Sequence of chain 1.B:
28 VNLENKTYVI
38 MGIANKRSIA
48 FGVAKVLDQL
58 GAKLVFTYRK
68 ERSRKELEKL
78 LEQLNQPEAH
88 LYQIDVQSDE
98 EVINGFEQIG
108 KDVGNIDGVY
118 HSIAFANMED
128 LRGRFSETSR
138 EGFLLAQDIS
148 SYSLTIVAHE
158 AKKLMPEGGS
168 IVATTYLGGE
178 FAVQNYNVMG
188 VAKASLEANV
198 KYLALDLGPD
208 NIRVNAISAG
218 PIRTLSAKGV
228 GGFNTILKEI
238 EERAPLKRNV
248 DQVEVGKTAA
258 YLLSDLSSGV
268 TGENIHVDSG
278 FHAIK

Binding-site contacts:
Ligand atom C contacts residue GLY229 of chain 1.B at 4.3 Å.
Ligand atom OE2 contacts residue PHE230 of chain 1.B at 4.3 Å.
Ligand atom OXT contacts residue ARG129 of chain 1.B at 2.6 Å (salt-bridge).
Ligand atom CB contacts residue GLY228 of chain 1.B at 4.3 Å.
Ligand atom CA contacts residue GLY229 of chain 1.B at 3.9 Å.
Ligand atom OE2 contacts residue ASN231 of chain 1.B at 3.9 Å.
Ligand atom CA contacts residue ARG129 of chain 1.B at 4.2 Å.
Ligand atom C contacts residue GLY228 of chain 1.B at 4.4 Å.
Ligand atom OE2 contacts residue THR232 of chain 1.B at 3.0 Å.
Ligand atom OE1 contacts residue PHE230 of chain 1.B at 4.2 Å.
Ligand atom OE2 contacts residue GLY229 of chain 1.B at 3.3 Å.
Ligand atom CD contacts residue GLY229 of chain 1.B at 3.5 Å.
Ligand atom CD contacts residue PHE230 of chain 1.B at 4.3 Å (hydrophobic).
Ligand atom C contacts residue ARG129 of chain 1.B at 3.4 Å.
Ligand atom OXT contacts residue GLY229 of chain 1.B at 4.4 Å.
Ligand atom CB contacts residue GLY229 of chain 1.B at 3.2 Å.
Ligand atom OXT contacts residue GLY228 of chain 1.B at 4.3 Å.
Ligand atom CD contacts residue THR232 of chain 1.B at 4.2 Å.
Ligand atom OE1 contacts residue GLY229 of chain 1.B at 4.1 Å.
Ligand atom O contacts residue ARG129 of chain 1.B at 4.0 Å.
Ligand atom CD contacts residue ASN231 of chain 1.B at 4.1 Å.
Ligand atom CB contacts residue ARG129 of chain 1.B at 3.9 Å.
Ligand atom OE1 contacts residue ASN231 of chain 1.B at 3.5 Å.
Ligand atom CG contacts residue GLY229 of chain 1.B at 3.8 Å.

The protein below binds the small molecule below.
Small molecule (SMILES): N[C@@H](CCC(=O)O)C(=O)O